Binding-site contacts:
Ligand atom OP2 contacts residue GLY197 of chain 1.A at 2.8 Å (h-bond).
Ligand atom C10 contacts residue GLY222 of chain 1.A at 3.7 Å.
Ligand atom C8A contacts residue HIS43 of chain 1.A at 3.5 Å.
Ligand atom N6 contacts residue SER220 of chain 1.A at 3.0 Å (h-bond).
Ligand atom C23 contacts residue LEU96 of chain 1.A at 3.7 Å (hydrophobic).
Ligand atom C1 contacts residue GLY222 of chain 1.A at 3.4 Å.
Ligand atom OP2 contacts residue ASP198 of chain 1.A at 3.4 Å (salt-bridge).
Ligand atom OP1 contacts residue HIS43 of chain 1.A at 2.7 Å (h-bond).
Ligand atom C2 contacts residue ALA194 of chain 1.A at 3.4 Å (hydrophobic).
Ligand atom C44 contacts residue GLU196 of chain 1.A at 2.6 Å.
Ligand atom OP2 contacts residue CYS195 of chain 1.A at 3.5 Å (h-bond).
Ligand atom O15 contacts residue GLY222 of chain 1.A at 3.4 Å (h-bond).
Ligand atom C45 contacts residue GLU196 of chain 1.A at 3.2 Å.
Ligand atom C22 contacts residue TRP221 of chain 1.A at 3.7 Å (hydrophobic).
Ligand atom C43 contacts residue GLU196 of chain 1.A at 3.3 Å.
Ligand atom C11 contacts residue GLY222 of chain 1.A at 3.6 Å.
Ligand atom OP2 contacts residue SER199 of chain 1.A at 2.6 Å (h-bond).
Ligand atom C8C contacts residue TRP50 of chain 1.A at 3.5 Å (hydrophobic).
Ligand atom C2 contacts residue CYS195 of chain 1.A at 3.4 Å (hydrophobic).
Ligand atom O10 contacts residue TRP221 of chain 1.A at 3.2 Å.
Ligand atom C5 contacts residue SER220 of chain 1.A at 3.7 Å.
Ligand atom P contacts residue HIS43 of chain 1.A at 3.4 Å.
Ligand atom N6 contacts residue SER199 of chain 1.A at 3.0 Å (h-bond).
Ligand atom C1 contacts residue GLY224 of chain 1.A at 3.3 Å.
Ligand atom O15 contacts residue GLY224 of chain 1.A at 3.1 Å (h-bond).
Ligand atom C14 contacts residue GLY222 of chain 1.A at 3.5 Å.
Ligand atom C45 contacts residue GLU146 of chain 1.A at 3.5 Å.
Ligand atom C8A contacts residue TRP50 of chain 1.A at 3.6 Å (hydrophobic).
Ligand atom OP1 contacts residue SER199 of chain 1.A at 2.8 Å (h-bond).
Ligand atom O10 contacts residue GLY222 of chain 1.A at 3.0 Å (h-bond).
Ligand atom P contacts residue SER199 of chain 1.A at 1.6 Å.
Ligand atom OP2 contacts residue GLU196 of chain 1.A at 3.7 Å.
Ligand atom C5 contacts residue SER199 of chain 1.A at 2.3 Å.
Ligand atom N13 contacts residue GLY222 of chain 1.A at 2.7 Å (h-bond).
Ligand atom C8B contacts residue TYR47 of chain 1.A at 3.6 Å (hydrophobic).
Ligand atom O2 contacts residue GLY224 of chain 1.A at 3.0 Å (h-bond).
Ligand atom C16 contacts residue GLY224 of chain 1.A at 3.7 Å.
Ligand atom N6 contacts residue HIS43 of chain 1.A at 3.5 Å (h-bond).
Ligand atom C24 contacts residue GLU94 of chain 1.A at 3.5 Å.
Ligand atom C4 contacts residue SER199 of chain 1.A at 3.7 Å.

The small molecule below binds the protein below.
Small molecule (SMILES): COCCC[C@@H](NC(=O)[C@@H]1CCCN1C(=O)[C@H](NC(=O)OCc1ccccc1)C(c1ccccc1)c1ccccc1)P(=O)(O)O

Sequence of chain 1.A:
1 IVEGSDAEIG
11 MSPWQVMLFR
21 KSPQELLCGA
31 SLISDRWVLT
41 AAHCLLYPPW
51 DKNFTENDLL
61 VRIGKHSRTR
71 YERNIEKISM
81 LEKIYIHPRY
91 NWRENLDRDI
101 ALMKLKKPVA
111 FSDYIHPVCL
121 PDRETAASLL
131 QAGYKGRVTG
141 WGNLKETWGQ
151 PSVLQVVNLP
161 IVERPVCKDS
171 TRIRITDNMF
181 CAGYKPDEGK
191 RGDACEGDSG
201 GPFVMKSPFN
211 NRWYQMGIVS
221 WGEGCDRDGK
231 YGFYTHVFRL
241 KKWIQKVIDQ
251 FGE